Sequence of chain 5.C:
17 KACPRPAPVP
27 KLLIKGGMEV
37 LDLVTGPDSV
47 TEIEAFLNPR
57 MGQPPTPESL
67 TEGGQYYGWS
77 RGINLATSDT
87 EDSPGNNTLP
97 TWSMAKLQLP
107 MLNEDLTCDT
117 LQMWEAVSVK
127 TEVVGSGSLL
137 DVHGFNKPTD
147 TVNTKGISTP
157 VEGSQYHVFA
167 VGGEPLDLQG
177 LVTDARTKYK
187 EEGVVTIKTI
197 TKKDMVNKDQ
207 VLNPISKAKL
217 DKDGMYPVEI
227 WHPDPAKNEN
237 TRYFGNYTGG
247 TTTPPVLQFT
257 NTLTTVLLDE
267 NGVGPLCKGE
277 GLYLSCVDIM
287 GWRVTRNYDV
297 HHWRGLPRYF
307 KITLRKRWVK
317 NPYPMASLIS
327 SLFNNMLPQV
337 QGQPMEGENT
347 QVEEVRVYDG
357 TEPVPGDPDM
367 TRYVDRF

Binding-site contacts:
Ligand atom C10 contacts residue TYR72 of chain 5.C at 4.0 Å (hydrophobic).
Ligand atom C6 contacts residue ASN93 of chain 5.C at 3.7 Å.
Ligand atom C1 contacts residue ARG77 of chain 5.C at 3.3 Å.
Ligand atom C4 contacts residue ARG77 of chain 5.C at 4.4 Å.
Ligand atom C11 contacts residue ASP85 of chain 5.D at 4.0 Å.
Ligand atom C1 contacts residue GLY78 of chain 5.C at 4.2 Å.
Ligand atom O4 contacts residue HIS298 of chain 5.C at 3.2 Å (h-bond).
Ligand atom N5 contacts residue TYR72 of chain 5.C at 3.1 Å (h-bond).
Ligand atom O1A contacts residue GLY78 of chain 5.C at 3.8 Å.
Ligand atom O3 contacts residue VAL296 of chain 5.C at 4.4 Å.
Ligand atom O1B contacts residue ARG77 of chain 5.C at 2.7 Å (salt-bridge).
Ligand atom C4 contacts residue HIS298 of chain 5.C at 3.8 Å.
Ligand atom C6 contacts residue TYR72 of chain 5.C at 3.9 Å (hydrophobic).
Ligand atom O4 contacts residue ASN80 of chain 5.C at 4.3 Å.
Ligand atom O10 contacts residue THR291 of chain 5.C at 4.4 Å.
Ligand atom C2 contacts residue GLY78 of chain 5.C at 4.1 Å.
Ligand atom O4 contacts residue GLY78 of chain 5.C at 3.1 Å.
Ligand atom O4 contacts residue TYR72 of chain 5.C at 3.8 Å.
Ligand atom O6 contacts residue ASN93 of chain 5.C at 3.4 Å (h-bond).
Ligand atom O1B contacts residue TYR72 of chain 5.C at 4.4 Å.
Ligand atom O4 contacts residue ARG289 of chain 5.C at 4.5 Å.
Ligand atom O1A contacts residue TYR72 of chain 5.C at 3.6 Å.
Ligand atom C4 contacts residue GLY78 of chain 5.C at 3.2 Å.
Ligand atom C3 contacts residue GLY78 of chain 5.C at 3.9 Å.
Ligand atom O9 contacts residue ARG77 of chain 5.C at 3.8 Å.
Ligand atom C5 contacts residue TYR72 of chain 5.C at 3.6 Å (hydrophobic).
Ligand atom O8 contacts residue ARG77 of chain 5.C at 3.6 Å (salt-bridge).
Ligand atom C4 contacts residue TYR72 of chain 5.C at 3.4 Å (hydrophobic).
Ligand atom C3 contacts residue ARG77 of chain 5.C at 4.2 Å.
Ligand atom O10 contacts residue ASN293 of chain 5.C at 4.5 Å.
Ligand atom O1A contacts residue ARG77 of chain 5.C at 3.0 Å (salt-bridge).
Ligand atom C11 contacts residue TYR72 of chain 5.C at 4.3 Å (hydrophobic).
Ligand atom O4 contacts residue THR291 of chain 5.C at 3.3 Å.
Ligand atom O3 contacts residue GLY78 of chain 5.C at 3.4 Å.
Ligand atom C1 contacts residue TYR72 of chain 5.C at 4.3 Å (hydrophobic).
Ligand atom C2 contacts residue ARG77 of chain 5.C at 4.4 Å.
Ligand atom C3 contacts residue GLY78 of chain 5.C at 4.3 Å.
Ligand atom O4 contacts residue ILE79 of chain 5.C at 3.7 Å.
Ligand atom O1A contacts residue HIS298 of chain 5.C at 4.3 Å.
Ligand atom C3 contacts residue HIS298 of chain 5.C at 3.5 Å.

The small molecule below binds the protein below.
Small molecule (SMILES): CC(=O)N[C@H]1[C@H]([C@H](O)[C@H](O)CO)O[C@@](O[C@H]2[C@@H](O)[C@@H](CO)O[C@@H](O[C@H]3[C@H](O)[C@@H](O)[C@H](O)O[C@@H]3CO)[C@@H]2O)(C(=O)O)C[C@@H]1O

Sequence of chain 5.D:
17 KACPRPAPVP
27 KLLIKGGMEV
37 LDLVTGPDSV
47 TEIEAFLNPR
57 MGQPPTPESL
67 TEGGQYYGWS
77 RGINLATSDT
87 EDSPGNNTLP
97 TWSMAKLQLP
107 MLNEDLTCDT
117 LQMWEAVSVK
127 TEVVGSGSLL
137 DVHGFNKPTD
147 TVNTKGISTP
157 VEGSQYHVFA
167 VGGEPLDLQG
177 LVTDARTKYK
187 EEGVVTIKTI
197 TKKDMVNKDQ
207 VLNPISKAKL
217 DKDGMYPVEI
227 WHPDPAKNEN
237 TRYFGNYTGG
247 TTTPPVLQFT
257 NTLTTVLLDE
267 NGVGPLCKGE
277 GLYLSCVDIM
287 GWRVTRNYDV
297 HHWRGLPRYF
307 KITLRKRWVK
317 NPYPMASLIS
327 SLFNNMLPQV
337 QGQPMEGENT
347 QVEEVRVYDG